Binding-site contacts:
Ligand atom O7 contacts residue ASN57 of chain 1.A at 2.5 Å (h-bond).
Ligand atom O5 contacts residue ASN57 of chain 1.A at 2.3 Å (h-bond).
Ligand atom C4 contacts residue ASN57 of chain 1.A at 4.2 Å.
Ligand atom C2 contacts residue ASN57 of chain 1.A at 2.6 Å.
Ligand atom C1 contacts residue ASN57 of chain 1.A at 1.5 Å.
Ligand atom O6 contacts residue ASN57 of chain 1.A at 4.2 Å.
Ligand atom C3 contacts residue ASN57 of chain 1.A at 3.9 Å.
Ligand atom C1 contacts residue ASP54 of chain 1.A at 3.7 Å.
Ligand atom C7 contacts residue ASN57 of chain 1.A at 3.3 Å.
Ligand atom O5 contacts residue ASP54 of chain 1.A at 3.8 Å.
Ligand atom C5 contacts residue ASN57 of chain 1.A at 3.6 Å.
Ligand atom N2 contacts residue ASN57 of chain 1.A at 3.3 Å (h-bond).

This small molecule binds to this protein.
Small molecule (SMILES): CC(=O)N[C@@H]1[C@@H](O)[C@H](O)[C@@H](CO)O[C@H]1O

Sequence of chain 1.A:
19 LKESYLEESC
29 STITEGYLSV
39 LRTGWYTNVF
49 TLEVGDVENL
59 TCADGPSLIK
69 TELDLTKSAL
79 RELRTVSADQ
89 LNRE